This protein binds this small molecule.
Small molecule (SMILES): CC(C)(C)CC(=O)c1c(CC(C)(C)C(=O)O)n(Cc2ccc(I)cc2)c2ccc(OCc3ccc4ccccc4n3)cc12

Sequence of chain 1.E:
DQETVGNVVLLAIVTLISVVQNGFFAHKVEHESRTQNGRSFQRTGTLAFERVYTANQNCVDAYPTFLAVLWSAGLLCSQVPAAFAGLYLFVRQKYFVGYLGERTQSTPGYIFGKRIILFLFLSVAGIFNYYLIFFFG

Binding-site contacts:
Ligand atom C19 contacts residue GLY24 of chain 1.F at 3.8 Å.
Ligand atom C32 contacts residue LEU120 of chain 1.E at 3.2 Å (hydrophobic).
Ligand atom C29 contacts residue LEU120 of chain 1.E at 3.5 Å (hydrophobic).
Ligand atom C30 contacts residue LEU120 of chain 1.E at 3.1 Å (hydrophobic).
Ligand atom C21 contacts residue GLY24 of chain 1.F at 3.5 Å.
Ligand atom C6 contacts residue ALA27 of chain 1.F at 3.5 Å (hydrophobic).
Ligand atom C20 contacts residue PHE25 of chain 1.F at 2.9 Å (hydrophobic).
Ligand atom C12 contacts residue ILE119 of chain 1.E at 3.1 Å (hydrophobic).
Ligand atom C5 contacts residue ASN23 of chain 1.F at 3.2 Å.
Ligand atom C10 contacts residue ILE119 of chain 1.E at 3.5 Å (hydrophobic).
Ligand atom I25 contacts residue PHE25 of chain 1.F at 3.7 Å.
Ligand atom C12 contacts residue LYS116 of chain 1.E at 3.2 Å.
Ligand atom O43 contacts residue LYS116 of chain 1.E at 2.5 Å (salt-bridge).
Ligand atom C21 contacts residue VAL21 of chain 1.F at 3.3 Å (hydrophobic).
Ligand atom C19 contacts residue HIS28 of chain 1.F at 3.8 Å.
Ligand atom C14 contacts residue GLY24 of chain 1.F at 3.7 Å.
Ligand atom O27 contacts residue ILE119 of chain 1.E at 2.8 Å.
Ligand atom C2 contacts residue TYR112 of chain 1.E at 3.7 Å (hydrophobic).
Ligand atom C41 contacts residue LYS116 of chain 1.E at 3.6 Å.
Ligand atom C7 contacts residue ALA63 of chain 1.E at 3.8 Å (hydrophobic).
Ligand atom C16 contacts residue LYS116 of chain 1.E at 3.5 Å.
Ligand atom C31 contacts residue PHE123 of chain 1.E at 3.1 Å (hydrophobic).
Ligand atom C3 contacts residue ASP62 of chain 1.E at 3.5 Å.
Ligand atom C34 contacts residue VAL21 of chain 1.F at 3.2 Å (hydrophobic).
Ligand atom C33 contacts residue LEU120 of chain 1.E at 3.3 Å (hydrophobic).
Ligand atom C20 contacts residue GLY24 of chain 1.F at 3.0 Å.
Ligand atom C4 contacts residue ASN57 of chain 1.F at 3.8 Å.
Ligand atom C14 contacts residue ILE113 of chain 1.E at 3.7 Å (hydrophobic).
Ligand atom C3 contacts residue ALA27 of chain 1.F at 3.6 Å (hydrophobic).
Ligand atom C5 contacts residue ALA27 of chain 1.F at 3.2 Å (hydrophobic).
Ligand atom C11 contacts residue ILE119 of chain 1.E at 3.4 Å (hydrophobic).
Ligand atom C4 contacts residue ALA27 of chain 1.F at 3.2 Å (hydrophobic).
Ligand atom C31 contacts residue LEU120 of chain 1.E at 3.0 Å (hydrophobic).
Ligand atom C24 contacts residue PHE25 of chain 1.F at 3.4 Å (hydrophobic).
Ligand atom C20 contacts residue VAL21 of chain 1.F at 3.8 Å (hydrophobic).
Ligand atom O35 contacts residue LEU120 of chain 1.E at 2.9 Å.
Ligand atom C3 contacts residue TYR112 of chain 1.E at 3.4 Å (hydrophobic).
Ligand atom C2 contacts residue ASP62 of chain 1.E at 3.7 Å.
Ligand atom C21 contacts residue PHE25 of chain 1.F at 2.8 Å (hydrophobic).
Ligand atom C23 contacts residue HIS28 of chain 1.F at 3.6 Å.

Sequence of chain 1.F:
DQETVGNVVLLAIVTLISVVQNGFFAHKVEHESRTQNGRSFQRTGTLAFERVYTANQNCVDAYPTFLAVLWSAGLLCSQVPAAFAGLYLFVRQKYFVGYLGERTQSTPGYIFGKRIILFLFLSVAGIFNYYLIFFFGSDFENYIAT